Sequence of chain 10.B:
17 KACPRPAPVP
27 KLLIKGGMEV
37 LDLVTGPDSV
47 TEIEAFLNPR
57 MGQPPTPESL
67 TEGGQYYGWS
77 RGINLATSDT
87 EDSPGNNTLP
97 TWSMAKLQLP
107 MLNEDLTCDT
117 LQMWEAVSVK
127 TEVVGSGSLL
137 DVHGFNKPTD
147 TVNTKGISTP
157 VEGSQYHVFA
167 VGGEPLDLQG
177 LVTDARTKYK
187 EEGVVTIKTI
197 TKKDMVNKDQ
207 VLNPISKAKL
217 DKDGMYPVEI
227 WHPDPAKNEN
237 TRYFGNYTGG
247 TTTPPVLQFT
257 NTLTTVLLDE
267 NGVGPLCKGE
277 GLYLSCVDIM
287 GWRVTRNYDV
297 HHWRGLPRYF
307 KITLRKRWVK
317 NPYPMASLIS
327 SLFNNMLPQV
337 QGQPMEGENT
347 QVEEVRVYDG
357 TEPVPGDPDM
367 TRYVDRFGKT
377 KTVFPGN

This small molecule binds to this protein.
Small molecule (SMILES): CC(=O)N[C@H]1[C@H]([C@H](O)[C@H](O)CO)O[C@@](O[C@H]2[C@@H](O)[C@@H](CO)O[C@@H](O[C@H]3[C@H](O)[C@@H](O)[C@H](O)O[C@@H]3CO)[C@@H]2O)(C(=O)O)C[C@@H]1O

Binding-site contacts:
Ligand atom C3 contacts residue ARG77 of chain 10.A at 3.8 Å.
Ligand atom C11 contacts residue ASP85 of chain 10.B at 3.5 Å.
Ligand atom O4 contacts residue TYR72 of chain 10.A at 4.2 Å.
Ligand atom C3 contacts residue GLY78 of chain 10.A at 4.2 Å.
Ligand atom C4 contacts residue HIS298 of chain 10.A at 3.6 Å.
Ligand atom O1B contacts residue ARG77 of chain 10.A at 3.0 Å (salt-bridge).
Ligand atom O3 contacts residue GLY78 of chain 10.A at 3.6 Å.
Ligand atom O4 contacts residue ASN80 of chain 10.A at 4.1 Å.
Ligand atom C5 contacts residue TYR72 of chain 10.A at 3.7 Å (hydrophobic).
Ligand atom O4 contacts residue ILE79 of chain 10.A at 3.7 Å.
Ligand atom O1A contacts residue GLY78 of chain 10.A at 3.4 Å (h-bond).
Ligand atom O4 contacts residue HIS298 of chain 10.A at 2.7 Å (h-bond).
Ligand atom O10 contacts residue ASN293 of chain 10.A at 4.3 Å.
Ligand atom C10 contacts residue TYR72 of chain 10.A at 3.8 Å (hydrophobic).
Ligand atom C3 contacts residue HIS298 of chain 10.A at 4.1 Å.
Ligand atom C2 contacts residue GLY78 of chain 10.A at 4.1 Å.
Ligand atom O8 contacts residue TYR72 of chain 10.A at 3.9 Å.
Ligand atom C4 contacts residue VAL296 of chain 10.A at 4.2 Å (hydrophobic).
Ligand atom O1A contacts residue ARG77 of chain 10.A at 3.1 Å.
Ligand atom C6 contacts residue TYR72 of chain 10.A at 3.9 Å (hydrophobic).
Ligand atom C1 contacts residue GLY78 of chain 10.A at 4.2 Å.
Ligand atom O4 contacts residue GLY78 of chain 10.A at 3.3 Å.
Ligand atom C6 contacts residue THR94 of chain 10.A at 3.9 Å.
Ligand atom C6 contacts residue ASN93 of chain 10.A at 3.1 Å.
Ligand atom C1 contacts residue ARG77 of chain 10.A at 3.5 Å.
Ligand atom C11 contacts residue TYR72 of chain 10.A at 3.9 Å (hydrophobic).
Ligand atom O6 contacts residue ASN93 of chain 10.A at 2.9 Å (h-bond).
Ligand atom O4 contacts residue THR291 of chain 10.A at 3.5 Å.
Ligand atom O4 contacts residue VAL296 of chain 10.A at 3.7 Å.
Ligand atom C4 contacts residue ARG77 of chain 10.A at 4.3 Å.
Ligand atom C5 contacts residue ASN93 of chain 10.A at 3.6 Å.
Ligand atom C4 contacts residue GLY78 of chain 10.A at 3.6 Å.
Ligand atom C1 contacts residue TYR72 of chain 10.A at 4.1 Å (hydrophobic).
Ligand atom C4 contacts residue TYR72 of chain 10.A at 3.7 Å (hydrophobic).
Ligand atom O8 contacts residue ARG77 of chain 10.A at 3.3 Å (salt-bridge).
Ligand atom O1B contacts residue TYR72 of chain 10.A at 4.1 Å.
Ligand atom O1A contacts residue TYR72 of chain 10.A at 3.7 Å.
Ligand atom C3 contacts residue GLY78 of chain 10.A at 3.7 Å.
Ligand atom N5 contacts residue TYR72 of chain 10.A at 2.9 Å (h-bond).
Ligand atom C3 contacts residue VAL296 of chain 10.A at 3.4 Å (hydrophobic).

Sequence of chain 10.A:
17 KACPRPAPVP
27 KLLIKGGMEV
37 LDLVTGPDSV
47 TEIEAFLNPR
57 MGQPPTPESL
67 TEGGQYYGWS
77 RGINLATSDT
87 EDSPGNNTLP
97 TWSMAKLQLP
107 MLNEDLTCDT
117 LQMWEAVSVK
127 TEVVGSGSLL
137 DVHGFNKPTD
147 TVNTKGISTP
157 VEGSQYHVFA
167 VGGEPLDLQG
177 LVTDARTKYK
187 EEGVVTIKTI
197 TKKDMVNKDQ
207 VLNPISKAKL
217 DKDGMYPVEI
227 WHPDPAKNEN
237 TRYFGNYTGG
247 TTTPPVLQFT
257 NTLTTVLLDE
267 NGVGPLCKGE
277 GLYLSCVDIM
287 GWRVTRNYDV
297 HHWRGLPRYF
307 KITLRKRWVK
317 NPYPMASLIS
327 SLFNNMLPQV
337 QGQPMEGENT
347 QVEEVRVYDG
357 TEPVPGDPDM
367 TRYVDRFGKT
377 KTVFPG